A small-molecule ligand and the protein it binds are described below.
Small molecule (SMILES): CC(=O)N[C@H]1[C@H](O[C@H]2[C@H](O)[C@@H](NC(C)=O)CO[C@@H]2CO)O[C@H](CO)[C@@H](O)[C@@H]1O

Binding-site contacts:
Ligand atom N2 contacts residue ASN167 of chain 1.C at 2.9 Å (h-bond).
Ligand atom C1 contacts residue ASN167 of chain 1.C at 1.4 Å.
Ligand atom C5 contacts residue ASN167 of chain 1.C at 3.7 Å.
Ligand atom O6 contacts residue ARG162 of chain 1.C at 3.5 Å (salt-bridge).
Ligand atom C4 contacts residue ASN167 of chain 1.C at 4.2 Å.
Ligand atom C5 contacts residue ARG162 of chain 1.C at 4.1 Å.
Ligand atom O5 contacts residue ARG162 of chain 1.C at 3.0 Å (salt-bridge).
Ligand atom C3 contacts residue ASN167 of chain 1.C at 3.8 Å.
Ligand atom C1 contacts residue ARG162 of chain 1.C at 3.8 Å.
Ligand atom C7 contacts residue ARG278 of chain 1.E at 4.4 Å.
Ligand atom C8 contacts residue ASN167 of chain 1.C at 3.6 Å.
Ligand atom O7 contacts residue ASN167 of chain 1.C at 3.0 Å (h-bond).
Ligand atom O7 contacts residue ARG278 of chain 1.E at 3.5 Å (salt-bridge).
Ligand atom C7 contacts residue ASN167 of chain 1.C at 3.1 Å.
Ligand atom C2 contacts residue ASN167 of chain 1.C at 2.5 Å.
Ligand atom C6 contacts residue ARG162 of chain 1.C at 3.9 Å.
Ligand atom O5 contacts residue ASN167 of chain 1.C at 2.4 Å (h-bond).

Sequence of chain 1.E:
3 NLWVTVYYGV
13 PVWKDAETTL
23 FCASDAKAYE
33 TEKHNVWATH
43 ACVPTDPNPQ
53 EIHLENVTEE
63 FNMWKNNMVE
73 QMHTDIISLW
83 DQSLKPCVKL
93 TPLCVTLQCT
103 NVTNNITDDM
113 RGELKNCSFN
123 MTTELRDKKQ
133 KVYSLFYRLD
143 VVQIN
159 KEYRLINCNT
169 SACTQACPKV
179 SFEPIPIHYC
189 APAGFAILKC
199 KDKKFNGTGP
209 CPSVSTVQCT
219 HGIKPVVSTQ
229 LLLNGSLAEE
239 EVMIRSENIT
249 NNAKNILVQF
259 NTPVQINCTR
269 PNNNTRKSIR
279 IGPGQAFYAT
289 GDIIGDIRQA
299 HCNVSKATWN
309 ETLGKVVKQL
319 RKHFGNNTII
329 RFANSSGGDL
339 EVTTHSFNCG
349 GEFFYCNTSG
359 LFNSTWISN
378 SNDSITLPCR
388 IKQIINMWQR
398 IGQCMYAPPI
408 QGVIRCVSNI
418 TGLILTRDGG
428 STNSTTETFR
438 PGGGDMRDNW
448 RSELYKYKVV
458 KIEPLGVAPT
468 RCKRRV

Sequence of chain 1.C:
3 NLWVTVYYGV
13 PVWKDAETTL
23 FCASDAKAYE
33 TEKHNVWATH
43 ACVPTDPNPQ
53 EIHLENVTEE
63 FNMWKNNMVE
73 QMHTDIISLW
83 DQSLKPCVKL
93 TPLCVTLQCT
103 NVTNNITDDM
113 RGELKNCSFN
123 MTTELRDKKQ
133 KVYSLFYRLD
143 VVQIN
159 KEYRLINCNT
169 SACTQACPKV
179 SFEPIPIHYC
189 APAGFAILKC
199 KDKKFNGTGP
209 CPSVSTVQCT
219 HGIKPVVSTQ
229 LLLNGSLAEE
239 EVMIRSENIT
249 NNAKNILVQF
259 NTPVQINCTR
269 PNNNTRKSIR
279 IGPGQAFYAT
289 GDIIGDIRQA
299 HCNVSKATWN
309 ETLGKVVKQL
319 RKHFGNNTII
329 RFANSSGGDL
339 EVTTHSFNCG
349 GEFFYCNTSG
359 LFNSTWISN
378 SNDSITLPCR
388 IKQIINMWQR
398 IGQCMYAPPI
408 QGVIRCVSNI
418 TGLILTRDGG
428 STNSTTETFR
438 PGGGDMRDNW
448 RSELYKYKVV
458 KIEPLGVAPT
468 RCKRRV